Sequence of chain 1.B:
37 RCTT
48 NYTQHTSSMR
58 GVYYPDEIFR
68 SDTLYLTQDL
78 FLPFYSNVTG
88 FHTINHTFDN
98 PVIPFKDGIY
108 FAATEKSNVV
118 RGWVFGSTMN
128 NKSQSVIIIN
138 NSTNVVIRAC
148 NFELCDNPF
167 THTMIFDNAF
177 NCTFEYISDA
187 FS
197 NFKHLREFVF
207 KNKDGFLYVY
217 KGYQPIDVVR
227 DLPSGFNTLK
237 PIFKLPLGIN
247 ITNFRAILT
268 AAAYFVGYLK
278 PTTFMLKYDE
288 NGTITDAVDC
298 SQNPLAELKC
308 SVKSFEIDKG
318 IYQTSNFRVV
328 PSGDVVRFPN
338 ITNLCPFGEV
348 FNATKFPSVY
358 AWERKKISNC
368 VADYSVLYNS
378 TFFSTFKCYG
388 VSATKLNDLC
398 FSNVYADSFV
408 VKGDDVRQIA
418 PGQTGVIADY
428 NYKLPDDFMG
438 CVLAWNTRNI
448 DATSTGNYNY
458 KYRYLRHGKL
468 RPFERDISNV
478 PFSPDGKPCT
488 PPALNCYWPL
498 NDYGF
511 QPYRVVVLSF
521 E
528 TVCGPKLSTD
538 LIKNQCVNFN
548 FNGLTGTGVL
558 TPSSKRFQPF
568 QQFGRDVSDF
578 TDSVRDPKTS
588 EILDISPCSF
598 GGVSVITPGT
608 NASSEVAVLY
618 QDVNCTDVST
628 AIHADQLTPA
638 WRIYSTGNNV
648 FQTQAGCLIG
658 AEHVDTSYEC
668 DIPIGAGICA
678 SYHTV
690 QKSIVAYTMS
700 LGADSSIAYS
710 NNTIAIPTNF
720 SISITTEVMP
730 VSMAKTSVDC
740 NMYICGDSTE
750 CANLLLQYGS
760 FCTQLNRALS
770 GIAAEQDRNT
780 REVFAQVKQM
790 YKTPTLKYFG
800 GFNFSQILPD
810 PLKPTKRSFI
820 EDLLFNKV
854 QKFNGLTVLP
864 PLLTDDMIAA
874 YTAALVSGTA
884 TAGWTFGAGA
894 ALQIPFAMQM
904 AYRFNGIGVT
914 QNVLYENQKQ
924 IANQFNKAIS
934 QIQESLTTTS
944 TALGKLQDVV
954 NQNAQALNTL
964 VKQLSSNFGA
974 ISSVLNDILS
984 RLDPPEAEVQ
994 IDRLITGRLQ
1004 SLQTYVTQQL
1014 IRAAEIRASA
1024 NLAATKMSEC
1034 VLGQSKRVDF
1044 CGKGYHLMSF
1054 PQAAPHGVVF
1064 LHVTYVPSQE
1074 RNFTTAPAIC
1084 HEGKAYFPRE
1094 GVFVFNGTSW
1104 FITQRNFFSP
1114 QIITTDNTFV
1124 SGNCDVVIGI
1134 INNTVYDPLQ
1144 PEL

A small-molecule ligand and the protein it binds are described below.
Small molecule (SMILES): CC(=O)N[C@@H]1[C@@H](O)[C@H](O)[C@@H](CO)O[C@H]1O

Binding-site contacts:
Ligand atom C6 contacts residue SER372 of chain 1.B at 4.0 Å.
Ligand atom C5 contacts residue SER372 of chain 1.B at 4.4 Å.
Ligand atom C5 contacts residue ASN376 of chain 1.B at 3.7 Å.
Ligand atom C1 contacts residue SER372 of chain 1.B at 4.4 Å.
Ligand atom C3 contacts residue ASN376 of chain 1.B at 3.6 Å.
Ligand atom O5 contacts residue ASN376 of chain 1.B at 2.4 Å (h-bond).
Ligand atom C1 contacts residue ASN376 of chain 1.B at 1.4 Å.
Ligand atom C2 contacts residue ASN376 of chain 1.B at 2.3 Å.
Ligand atom O5 contacts residue SER372 of chain 1.B at 3.4 Å (h-bond).
Ligand atom N2 contacts residue ASN376 of chain 1.B at 2.8 Å (h-bond).
Ligand atom C4 contacts residue ASN376 of chain 1.B at 4.1 Å.
Ligand atom C6 contacts residue VAL373 of chain 1.B at 4.0 Å (hydrophobic).
Ligand atom O7 contacts residue ASN376 of chain 1.B at 4.1 Å.
Ligand atom C7 contacts residue ASN376 of chain 1.B at 3.6 Å.
Ligand atom O5 contacts residue VAL373 of chain 1.B at 4.5 Å.